A small-molecule ligand and the protein it binds are described below.
Small molecule (SMILES): Cc1cc(CCCCCCCOc2ccc(C3=N[C@@H](C)CO3)cc2)on1

Sequence of chain 40.C:
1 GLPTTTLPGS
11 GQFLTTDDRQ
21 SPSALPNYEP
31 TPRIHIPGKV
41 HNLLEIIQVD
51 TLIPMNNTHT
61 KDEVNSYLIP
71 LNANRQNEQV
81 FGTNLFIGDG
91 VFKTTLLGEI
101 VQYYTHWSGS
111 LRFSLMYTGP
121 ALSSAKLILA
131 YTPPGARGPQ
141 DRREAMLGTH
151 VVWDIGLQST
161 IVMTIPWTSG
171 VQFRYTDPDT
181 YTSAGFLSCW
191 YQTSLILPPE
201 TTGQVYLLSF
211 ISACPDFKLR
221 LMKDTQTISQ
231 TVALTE

Binding-site contacts:
Ligand atom C6C contacts residue VAL191 of chain 40.A at 3.2 Å (hydrophobic).
Ligand atom C3 contacts residue PRO174 of chain 40.A at 3.8 Å (hydrophobic).
Ligand atom C3C contacts residue VAL188 of chain 40.A at 3.3 Å (hydrophobic).
Ligand atom C31 contacts residue SER175 of chain 40.A at 3.6 Å.
Ligand atom C2C contacts residue VAL188 of chain 40.A at 3.2 Å (hydrophobic).
Ligand atom C4C contacts residue TYR152 of chain 40.A at 3.8 Å (hydrophobic).
Ligand atom C4B contacts residue LEU106 of chain 40.A at 3.7 Å (hydrophobic).
Ligand atom O1 contacts residue PHE186 of chain 40.A at 3.5 Å.
Ligand atom C5C contacts residue ILE104 of chain 40.A at 3.8 Å (hydrophobic).
Ligand atom C4A contacts residue ASN219 of chain 40.A at 3.5 Å.
Ligand atom CM1 contacts residue SER107 of chain 40.A at 3.9 Å.
Ligand atom N2 contacts residue PHE186 of chain 40.A at 3.7 Å.
Ligand atom N2 contacts residue ALA24 of chain 40.C at 3.4 Å.
Ligand atom O1 contacts residue ALA24 of chain 40.C at 3.6 Å.
Ligand atom C31 contacts residue ALA150 of chain 40.A at 3.5 Å (hydrophobic).
Ligand atom C7C contacts residue TYR197 of chain 40.A at 3.8 Å (hydrophobic).
Ligand atom O1B contacts residue TYR128 of chain 40.A at 3.9 Å.
Ligand atom C5 contacts residue PHE186 of chain 40.A at 3.5 Å (hydrophobic).
Ligand atom C4 contacts residue MET224 of chain 40.A at 3.8 Å (hydrophobic).
Ligand atom C4 contacts residue PHE186 of chain 40.A at 3.6 Å (hydrophobic).
Ligand atom C3B contacts residue MET221 of chain 40.A at 3.8 Å (hydrophobic).
Ligand atom C5B contacts residue LEU106 of chain 40.A at 3.5 Å (hydrophobic).
Ligand atom C5C contacts residue TYR128 of chain 40.A at 3.5 Å (hydrophobic).
Ligand atom O1B contacts residue MET221 of chain 40.A at 3.4 Å.
Ligand atom C4 contacts residue TYR152 of chain 40.A at 3.9 Å (hydrophobic).
Ligand atom O1 contacts residue VAL188 of chain 40.A at 3.8 Å.
Ligand atom C7C contacts residue TYR128 of chain 40.A at 3.6 Å (hydrophobic).
Ligand atom C5 contacts residue TYR152 of chain 40.A at 3.8 Å (hydrophobic).
Ligand atom C6B contacts residue LEU106 of chain 40.A at 3.9 Å (hydrophobic).
Ligand atom C6B contacts residue TYR197 of chain 40.A at 3.6 Å (hydrophobic).
Ligand atom C3C contacts residue TYR128 of chain 40.A at 3.9 Å (hydrophobic).
Ligand atom C2B contacts residue MET221 of chain 40.A at 3.5 Å (hydrophobic).
Ligand atom C3 contacts residue PHE186 of chain 40.A at 3.8 Å (hydrophobic).
Ligand atom C1B contacts residue MET221 of chain 40.A at 3.8 Å (hydrophobic).
Ligand atom N3A contacts residue ASN219 of chain 40.A at 3.0 Å (h-bond).
Ligand atom C31 contacts residue PRO174 of chain 40.A at 3.4 Å (hydrophobic).
Ligand atom C5B contacts residue TYR197 of chain 40.A at 3.7 Å (hydrophobic).
Ligand atom C6C contacts residue MET221 of chain 40.A at 3.7 Å (hydrophobic).
Ligand atom C31 contacts residue VAL176 of chain 40.A at 3.3 Å (hydrophobic).
Ligand atom O1 contacts residue TYR152 of chain 40.A at 3.9 Å.

Sequence of chain 40.A:
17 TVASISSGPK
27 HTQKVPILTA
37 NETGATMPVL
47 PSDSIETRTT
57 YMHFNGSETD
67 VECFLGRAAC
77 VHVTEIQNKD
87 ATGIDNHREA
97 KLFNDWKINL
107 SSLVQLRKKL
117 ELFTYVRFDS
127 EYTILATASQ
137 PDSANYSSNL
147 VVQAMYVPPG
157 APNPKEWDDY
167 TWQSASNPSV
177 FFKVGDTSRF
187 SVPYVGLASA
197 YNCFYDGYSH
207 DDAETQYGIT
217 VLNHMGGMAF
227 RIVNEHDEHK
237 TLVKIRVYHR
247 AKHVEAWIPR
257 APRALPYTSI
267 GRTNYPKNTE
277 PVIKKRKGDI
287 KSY